Sequence of chain 1.A:
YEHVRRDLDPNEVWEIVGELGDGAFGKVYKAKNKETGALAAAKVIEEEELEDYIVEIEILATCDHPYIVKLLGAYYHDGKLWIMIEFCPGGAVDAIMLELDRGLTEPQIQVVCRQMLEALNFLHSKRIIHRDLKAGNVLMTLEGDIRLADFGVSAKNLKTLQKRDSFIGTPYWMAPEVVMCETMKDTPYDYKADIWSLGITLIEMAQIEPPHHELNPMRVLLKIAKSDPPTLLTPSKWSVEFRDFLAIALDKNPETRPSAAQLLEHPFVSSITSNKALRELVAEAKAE

This protein binds this small molecule.
Small molecule (SMILES): Cc1cc(Cl)ccc1CNC(=O)Nc1ccc2cc1OCCOCCNc1ccn3ncc-2c3n1

Binding-site contacts:
Ligand atom N4 contacts residue LEU149 of chain 1.A at 3.8 Å.
Ligand atom C24 contacts residue LEU149 of chain 1.A at 3.4 Å (hydrophobic).
Ligand atom C10 contacts residue ILE95 of chain 1.A at 3.8 Å (hydrophobic).
Ligand atom O2 contacts residue ASP29 of chain 1.A at 3.5 Å (salt-bridge).
Ligand atom N4 contacts residue PHE97 of chain 1.A at 3.7 Å.
Ligand atom C21 contacts residue CYS98 of chain 1.A at 3.3 Å (hydrophobic).
Ligand atom C22 contacts residue ALA48 of chain 1.A at 3.4 Å (hydrophobic).
Ligand atom C5 contacts residue VAL163 of chain 1.A at 3.7 Å (hydrophobic).
Ligand atom C23 contacts residue LEU149 of chain 1.A at 3.2 Å (hydrophobic).
Ligand atom N2 contacts residue LEU27 of chain 1.A at 3.6 Å (h-bond).
Ligand atom C18 contacts residue LEU27 of chain 1.A at 3.5 Å (hydrophobic).
Ligand atom C4 contacts residue PHE32 of chain 1.A at 3.5 Å (hydrophobic).
Ligand atom N4 contacts residue CYS98 of chain 1.A at 3.0 Å (h-bond).
Ligand atom C23 contacts residue ALA48 of chain 1.A at 3.8 Å (hydrophobic).
Ligand atom C8 contacts residue ASP160 of chain 1.A at 3.4 Å.
Ligand atom N4 contacts residue GLU96 of chain 1.A at 3.6 Å.
Ligand atom C2 contacts residue ILE93 of chain 1.A at 3.5 Å (hydrophobic).
Ligand atom C14 contacts residue VAL35 of chain 1.A at 3.6 Å (hydrophobic).
Ligand atom C5 contacts residue PHE32 of chain 1.A at 3.7 Å (hydrophobic).
Ligand atom C9 contacts residue VAL35 of chain 1.A at 3.8 Å (hydrophobic).
Ligand atom C16 contacts residue VAL35 of chain 1.A at 3.7 Å (hydrophobic).
Ligand atom O1 contacts residue ASP160 of chain 1.A at 3.5 Å.
Ligand atom N contacts residue ASP160 of chain 1.A at 3.5 Å (salt-bridge).
Ligand atom CL contacts residue TYR63 of chain 1.A at 3.4 Å.
Ligand atom C12 contacts residue VAL35 of chain 1.A at 3.8 Å (hydrophobic).
Ligand atom O1 contacts residue VAL35 of chain 1.A at 3.7 Å.
Ligand atom C16 contacts residue ASP29 of chain 1.A at 3.6 Å.
Ligand atom C12 contacts residue LEU149 of chain 1.A at 3.6 Å (hydrophobic).
Ligand atom C3 contacts residue GLU66 of chain 1.A at 3.6 Å.
Ligand atom C22 contacts residue GLU96 of chain 1.A at 3.3 Å.
Ligand atom C22 contacts residue LEU149 of chain 1.A at 3.4 Å (hydrophobic).
Ligand atom C4 contacts residue GLU66 of chain 1.A at 3.8 Å.
Ligand atom C1 contacts residue GLU66 of chain 1.A at 3.8 Å.
Ligand atom CL contacts residue ILE52 of chain 1.A at 3.5 Å.
Ligand atom CL contacts residue GLU66 of chain 1.A at 3.8 Å.
Ligand atom C15 contacts residue ASP160 of chain 1.A at 3.8 Å.
Ligand atom N3 contacts residue LEU149 of chain 1.A at 3.7 Å.
Ligand atom C2 contacts residue GLU66 of chain 1.A at 3.5 Å.
Ligand atom O contacts residue ASP160 of chain 1.A at 3.0 Å (salt-bridge).
Ligand atom C19 contacts residue LEU27 of chain 1.A at 3.8 Å (hydrophobic).